Binding-site contacts:
Ligand atom C8 contacts residue VAL272 of chain 1.C at 4.0 Å (hydrophobic).
Ligand atom C2 contacts residue ILE184 of chain 1.C at 3.6 Å (hydrophobic).
Ligand atom C1 contacts residue ILE262 of chain 1.C at 3.7 Å (hydrophobic).
Ligand atom C6 contacts residue PHE275 of chain 1.C at 3.5 Å (hydrophobic).
Ligand atom N9 contacts residue HIS183 of chain 1.C at 3.3 Å.
Ligand atom C4 contacts residue VAL272 of chain 1.C at 4.1 Å (hydrophobic).
Ligand atom N9 contacts residue LEU270 of chain 1.C at 3.8 Å.
Ligand atom C7 contacts residue ASN330 of chain 1.C at 3.5 Å.
Ligand atom C3 contacts residue ILE262 of chain 1.C at 3.8 Å (hydrophobic).
Ligand atom C1 contacts residue ILE184 of chain 1.C at 4.2 Å (hydrophobic).
Ligand atom C3 contacts residue ALA259 of chain 1.C at 3.7 Å (hydrophobic).
Ligand atom C6 contacts residue ASN330 of chain 1.C at 3.8 Å.
Ligand atom C7 contacts residue GLU284 of chain 1.C at 3.7 Å.
Ligand atom C8 contacts residue GLU284 of chain 1.C at 3.6 Å.
Ligand atom C9A contacts residue GLY178 of chain 1.C at 3.7 Å.
Ligand atom C8A contacts residue LEU270 of chain 1.C at 3.7 Å (hydrophobic).
Ligand atom C4A contacts residue VAL272 of chain 1.C at 4.1 Å (hydrophobic).
Ligand atom C6 contacts residue GLN282 of chain 1.C at 3.6 Å.
Ligand atom C8A contacts residue HIS183 of chain 1.C at 4.2 Å.
Ligand atom N9 contacts residue VAL272 of chain 1.C at 4.1 Å.
Ligand atom C4B contacts residue PHE329 of chain 1.C at 4.2 Å (hydrophobic).
Ligand atom C6 contacts residue PHE329 of chain 1.C at 3.9 Å (hydrophobic).
Ligand atom C8A contacts residue GLY178 of chain 1.C at 3.9 Å.
Ligand atom C4 contacts residue ILE184 of chain 1.C at 4.0 Å (hydrophobic).
Ligand atom C7 contacts residue GLN282 of chain 1.C at 3.5 Å.
Ligand atom C5 contacts residue PHE275 of chain 1.C at 3.5 Å (hydrophobic).
Ligand atom C7 contacts residue LEU270 of chain 1.C at 4.2 Å (hydrophobic).
Ligand atom C1 contacts residue GLY178 of chain 1.C at 4.0 Å.
Ligand atom C1 contacts residue HIS183 of chain 1.C at 3.6 Å.
Ligand atom C5 contacts residue PHE329 of chain 1.C at 3.6 Å (hydrophobic).
Ligand atom C4B contacts residue VAL272 of chain 1.C at 3.7 Å (hydrophobic).
Ligand atom C8 contacts residue LEU270 of chain 1.C at 3.3 Å (hydrophobic).
Ligand atom C8A contacts residue VAL272 of chain 1.C at 3.7 Å (hydrophobic).
Ligand atom C9A contacts residue HIS183 of chain 1.C at 3.5 Å.
Ligand atom C3 contacts residue ILE184 of chain 1.C at 3.4 Å (hydrophobic).
Ligand atom C4 contacts residue ALA259 of chain 1.C at 3.9 Å (hydrophobic).
Ligand atom C5 contacts residue VAL272 of chain 1.C at 4.1 Å (hydrophobic).
Ligand atom C1 contacts residue ASP180 of chain 1.C at 4.0 Å.
Ligand atom N9 contacts residue GLY178 of chain 1.C at 2.9 Å (h-bond).
Ligand atom C2 contacts residue ILE262 of chain 1.C at 3.3 Å (hydrophobic).

Sequence of chain 1.C:
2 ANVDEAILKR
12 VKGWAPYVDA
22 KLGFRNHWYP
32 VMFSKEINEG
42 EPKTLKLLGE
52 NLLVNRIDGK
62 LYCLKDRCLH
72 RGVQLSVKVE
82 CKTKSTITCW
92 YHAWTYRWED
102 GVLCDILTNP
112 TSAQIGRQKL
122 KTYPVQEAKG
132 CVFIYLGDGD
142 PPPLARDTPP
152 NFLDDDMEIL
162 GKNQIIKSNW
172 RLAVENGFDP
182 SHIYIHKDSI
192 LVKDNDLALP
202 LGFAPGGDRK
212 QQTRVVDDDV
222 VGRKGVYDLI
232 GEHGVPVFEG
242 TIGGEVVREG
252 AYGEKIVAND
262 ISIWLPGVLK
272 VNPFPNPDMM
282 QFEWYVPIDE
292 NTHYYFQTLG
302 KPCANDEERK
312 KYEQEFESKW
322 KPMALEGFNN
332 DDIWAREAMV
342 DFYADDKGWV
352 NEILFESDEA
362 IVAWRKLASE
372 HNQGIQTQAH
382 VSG

This protein binds this small molecule.
Small molecule (SMILES): c1ccc2c(c1)[nH]c1ccccc12